Binding-site contacts:
Ligand atom O5 contacts residue HIS145 of chain 1.B at 4.3 Å.
Ligand atom C2 contacts residue ASN146 of chain 1.B at 2.5 Å.
Ligand atom C5 contacts residue ASN146 of chain 1.B at 3.6 Å.
Ligand atom C1 contacts residue THR138 of chain 1.B at 4.1 Å.
Ligand atom O5 contacts residue ASN146 of chain 1.B at 2.3 Å (h-bond).
Ligand atom C7 contacts residue THR138 of chain 1.B at 4.3 Å.
Ligand atom C7 contacts residue ASN146 of chain 1.B at 3.6 Å.
Ligand atom O6 contacts residue ASN146 of chain 1.B at 4.4 Å.
Ligand atom C3 contacts residue ASN146 of chain 1.B at 3.8 Å.
Ligand atom C1 contacts residue ASN146 of chain 1.B at 1.4 Å.
Ligand atom C8 contacts residue THR138 of chain 1.B at 4.3 Å.
Ligand atom C6 contacts residue HIS145 of chain 1.B at 4.3 Å.
Ligand atom N2 contacts residue THR138 of chain 1.B at 4.4 Å.
Ligand atom O7 contacts residue ASN146 of chain 1.B at 3.8 Å.
Ligand atom C4 contacts residue ASN146 of chain 1.B at 3.9 Å.
Ligand atom N2 contacts residue ASN146 of chain 1.B at 3.0 Å (h-bond).
Ligand atom O6 contacts residue HIS145 of chain 1.B at 3.7 Å.

A protein and the small-molecule ligand that binds it are described below.
Small molecule (SMILES): CC(=O)N[C@@H]1[C@@H](O)[C@H](O)[C@@H](CO)O[C@H]1O

Sequence of chain 1.B:
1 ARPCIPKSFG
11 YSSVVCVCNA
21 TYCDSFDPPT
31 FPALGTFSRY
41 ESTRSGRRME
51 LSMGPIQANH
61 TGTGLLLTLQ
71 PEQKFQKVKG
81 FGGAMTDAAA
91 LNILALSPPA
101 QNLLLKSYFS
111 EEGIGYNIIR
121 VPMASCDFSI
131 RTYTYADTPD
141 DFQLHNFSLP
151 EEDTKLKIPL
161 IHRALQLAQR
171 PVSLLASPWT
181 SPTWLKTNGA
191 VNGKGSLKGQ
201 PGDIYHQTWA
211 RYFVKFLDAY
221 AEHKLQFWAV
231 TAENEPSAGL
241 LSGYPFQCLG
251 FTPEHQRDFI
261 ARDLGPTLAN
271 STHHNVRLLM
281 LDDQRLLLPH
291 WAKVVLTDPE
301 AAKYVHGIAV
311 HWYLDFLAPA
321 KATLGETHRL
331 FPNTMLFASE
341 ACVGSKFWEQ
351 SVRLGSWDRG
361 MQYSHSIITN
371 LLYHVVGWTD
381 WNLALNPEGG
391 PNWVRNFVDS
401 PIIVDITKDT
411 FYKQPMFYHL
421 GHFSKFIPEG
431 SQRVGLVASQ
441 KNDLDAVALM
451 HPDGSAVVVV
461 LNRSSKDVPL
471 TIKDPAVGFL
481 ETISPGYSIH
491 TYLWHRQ